Sequence of chain 1.C:
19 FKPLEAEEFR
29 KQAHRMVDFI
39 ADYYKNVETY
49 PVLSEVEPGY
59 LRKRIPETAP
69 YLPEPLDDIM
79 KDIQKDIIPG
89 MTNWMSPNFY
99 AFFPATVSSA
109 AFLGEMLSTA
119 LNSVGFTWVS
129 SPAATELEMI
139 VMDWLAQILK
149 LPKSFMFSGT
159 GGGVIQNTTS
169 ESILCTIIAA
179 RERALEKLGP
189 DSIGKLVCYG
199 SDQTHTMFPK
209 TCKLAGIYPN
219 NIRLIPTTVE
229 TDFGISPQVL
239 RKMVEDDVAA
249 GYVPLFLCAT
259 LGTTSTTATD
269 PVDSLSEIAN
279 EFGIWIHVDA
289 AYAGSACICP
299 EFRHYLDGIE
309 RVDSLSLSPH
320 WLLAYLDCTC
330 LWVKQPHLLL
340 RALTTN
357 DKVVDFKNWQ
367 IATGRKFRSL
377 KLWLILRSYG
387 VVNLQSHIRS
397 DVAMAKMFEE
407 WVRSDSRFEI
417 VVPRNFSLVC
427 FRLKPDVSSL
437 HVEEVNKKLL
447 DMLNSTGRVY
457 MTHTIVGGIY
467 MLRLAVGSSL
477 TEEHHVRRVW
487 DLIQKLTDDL

A protein and the small-molecule ligand that binds it are described below.
Small molecule (SMILES): N[C@@H](Cc1c[nH]c2ccccc12)C(=O)O

Sequence of chain 1.D:
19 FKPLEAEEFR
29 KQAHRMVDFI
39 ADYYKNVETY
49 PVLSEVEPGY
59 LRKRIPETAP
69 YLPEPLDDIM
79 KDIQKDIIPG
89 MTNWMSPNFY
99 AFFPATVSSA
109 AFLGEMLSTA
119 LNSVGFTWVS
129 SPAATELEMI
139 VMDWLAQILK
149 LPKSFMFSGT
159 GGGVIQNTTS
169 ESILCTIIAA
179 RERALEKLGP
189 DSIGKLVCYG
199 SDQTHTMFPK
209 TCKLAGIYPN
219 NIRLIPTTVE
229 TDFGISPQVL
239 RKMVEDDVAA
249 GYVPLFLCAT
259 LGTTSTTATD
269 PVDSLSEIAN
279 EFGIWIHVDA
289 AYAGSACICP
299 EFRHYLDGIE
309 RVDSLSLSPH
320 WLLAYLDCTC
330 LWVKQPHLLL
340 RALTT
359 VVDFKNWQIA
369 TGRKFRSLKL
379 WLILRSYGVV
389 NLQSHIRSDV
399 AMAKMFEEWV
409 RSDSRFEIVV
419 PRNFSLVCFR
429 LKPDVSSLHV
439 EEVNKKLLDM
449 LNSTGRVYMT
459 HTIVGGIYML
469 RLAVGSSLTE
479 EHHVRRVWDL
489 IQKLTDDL

Binding-site contacts:
Ligand atom O contacts residue PHE100 of chain 1.D at 4.4 Å.
Ligand atom CH2 contacts residue VAL122 of chain 1.C at 4.0 Å (hydrophobic).
Ligand atom OXT contacts residue PHE100 of chain 1.D at 4.0 Å.
Ligand atom CE3 contacts residue TRP92 of chain 1.D at 3.7 Å (hydrophobic).
Ligand atom CE3 contacts residue PHE124 of chain 1.C at 4.2 Å (hydrophobic).
Ligand atom CH2 contacts residue LLP319 of chain 1.D at 3.4 Å.
Ligand atom CD2 contacts residue PHE124 of chain 1.C at 3.9 Å (hydrophobic).
Ligand atom CD1 contacts residue PHE124 of chain 1.C at 4.2 Å (hydrophobic).
Ligand atom CG contacts residue LLP319 of chain 1.D at 4.0 Å.
Ligand atom CZ2 contacts residue VAL122 of chain 1.C at 4.2 Å (hydrophobic).
Ligand atom O contacts residue THR262 of chain 1.D at 3.7 Å.
Ligand atom CZ3 contacts residue VAL122 of chain 1.C at 3.7 Å (hydrophobic).
Ligand atom CE3 contacts residue VAL122 of chain 1.C at 4.1 Å (hydrophobic).
Ligand atom CG contacts residue PHE124 of chain 1.C at 3.5 Å (hydrophobic).
Ligand atom N contacts residue LLP319 of chain 1.D at 3.8 Å.
Ligand atom CB contacts residue PHE100 of chain 1.D at 4.0 Å (hydrophobic).
Ligand atom CZ3 contacts residue LLP319 of chain 1.D at 4.0 Å.
Ligand atom CE3 contacts residue LLP319 of chain 1.D at 4.3 Å.
Ligand atom CZ3 contacts residue TRP92 of chain 1.D at 4.0 Å (hydrophobic).
Ligand atom N contacts residue PHE101 of chain 1.D at 4.0 Å.
Ligand atom CZ3 contacts residue PHE101 of chain 1.D at 4.1 Å (hydrophobic).
Ligand atom C contacts residue PHE100 of chain 1.D at 3.9 Å (hydrophobic).
Ligand atom CZ2 contacts residue HIS318 of chain 1.D at 3.6 Å.
Ligand atom CE2 contacts residue VAL122 of chain 1.C at 4.1 Å (hydrophobic).
Ligand atom CA contacts residue PHE100 of chain 1.D at 3.8 Å (hydrophobic).
Ligand atom N contacts residue THR262 of chain 1.D at 3.8 Å.
Ligand atom CD1 contacts residue LLP319 of chain 1.D at 3.5 Å.
Ligand atom CB contacts residue PHE124 of chain 1.C at 3.1 Å (hydrophobic).
Ligand atom CD2 contacts residue VAL122 of chain 1.C at 4.0 Å (hydrophobic).
Ligand atom CD1 contacts residue THR369 of chain 1.C at 3.5 Å.
Ligand atom CE2 contacts residue LLP319 of chain 1.D at 3.3 Å.
Ligand atom CZ2 contacts residue LLP319 of chain 1.D at 3.2 Å.
Ligand atom NE1 contacts residue GLY370 of chain 1.C at 4.1 Å.
Ligand atom CD2 contacts residue LLP319 of chain 1.D at 3.9 Å.
Ligand atom NE1 contacts residue LLP319 of chain 1.D at 3.1 Å.
Ligand atom NE1 contacts residue THR369 of chain 1.C at 4.1 Å.
Ligand atom CH2 contacts residue HIS318 of chain 1.D at 3.8 Å.
Ligand atom OXT contacts residue PHE124 of chain 1.C at 4.2 Å.
Ligand atom CG contacts residue THR369 of chain 1.C at 4.4 Å.
Ligand atom CE3 contacts residue PHE101 of chain 1.D at 4.1 Å (hydrophobic).